A protein and the small-molecule ligand that binds it are described below.
Small molecule (SMILES): CC(=O)N[C@@H]1[C@@H](O)[C@H](O)[C@@H](CO)O[C@H]1O

Sequence of chain 1.K:
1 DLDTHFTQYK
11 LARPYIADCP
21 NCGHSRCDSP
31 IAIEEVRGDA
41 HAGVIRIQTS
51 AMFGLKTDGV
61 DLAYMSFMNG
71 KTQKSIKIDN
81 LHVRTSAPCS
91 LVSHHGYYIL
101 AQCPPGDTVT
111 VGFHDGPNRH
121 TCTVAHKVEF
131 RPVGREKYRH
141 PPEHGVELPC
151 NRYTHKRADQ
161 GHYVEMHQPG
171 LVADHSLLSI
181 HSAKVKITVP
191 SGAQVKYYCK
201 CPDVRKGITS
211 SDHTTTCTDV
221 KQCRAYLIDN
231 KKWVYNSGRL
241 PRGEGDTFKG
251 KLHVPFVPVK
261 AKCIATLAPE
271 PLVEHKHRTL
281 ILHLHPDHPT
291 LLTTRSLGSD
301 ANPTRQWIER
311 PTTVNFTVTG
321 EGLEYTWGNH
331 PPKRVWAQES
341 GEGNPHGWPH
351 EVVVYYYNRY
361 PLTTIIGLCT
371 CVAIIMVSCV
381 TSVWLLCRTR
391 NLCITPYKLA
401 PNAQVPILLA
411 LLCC

Binding-site contacts:
Ligand atom C7 contacts residue ILE281 of chain 1.K at 4.1 Å (hydrophobic).
Ligand atom C3 contacts residue ASN315 of chain 1.K at 3.8 Å.
Ligand atom O7 contacts residue ASN315 of chain 1.K at 3.8 Å.
Ligand atom O3 contacts residue THR313 of chain 1.K at 4.1 Å.
Ligand atom N2 contacts residue ILE281 of chain 1.K at 3.7 Å.
Ligand atom C3 contacts residue THR313 of chain 1.K at 4.4 Å.
Ligand atom N2 contacts residue ASN315 of chain 1.K at 3.0 Å (h-bond).
Ligand atom C1 contacts residue ASN315 of chain 1.K at 1.4 Å.
Ligand atom C8 contacts residue ILE281 of chain 1.K at 3.4 Å (hydrophobic).
Ligand atom O6 contacts residue THR313 of chain 1.K at 4.0 Å.
Ligand atom O6 contacts residue ASN315 of chain 1.K at 4.5 Å.
Ligand atom C4 contacts residue THR313 of chain 1.K at 4.2 Å.
Ligand atom C7 contacts residue ASN315 of chain 1.K at 3.6 Å.
Ligand atom C2 contacts residue THR313 of chain 1.K at 4.1 Å.
Ligand atom O5 contacts residue ASN315 of chain 1.K at 2.4 Å (h-bond).
Ligand atom C5 contacts residue ASN315 of chain 1.K at 3.7 Å.
Ligand atom C2 contacts residue ASN315 of chain 1.K at 2.5 Å.
Ligand atom C4 contacts residue ASN315 of chain 1.K at 4.2 Å.